Binding-site contacts:
Ligand atom O5 contacts residue SER79 of chain 51.B at 4.4 Å.
Ligand atom O6 contacts residue LEU151 of chain 51.B at 3.4 Å.
Ligand atom C4 contacts residue ASN87 of chain 51.B at 4.2 Å.
Ligand atom C5 contacts residue SER89 of chain 51.B at 4.3 Å.
Ligand atom C3 contacts residue ASN87 of chain 51.B at 3.7 Å.
Ligand atom C6 contacts residue LEU151 of chain 51.B at 3.8 Å (hydrophobic).
Ligand atom O5 contacts residue ASN87 of chain 51.B at 2.3 Å (h-bond).
Ligand atom C4 contacts residue LEU151 of chain 51.B at 4.4 Å (hydrophobic).
Ligand atom C1 contacts residue ASN87 of chain 51.B at 1.4 Å.
Ligand atom C7 contacts residue ASN87 of chain 51.B at 3.6 Å.
Ligand atom N2 contacts residue ASN87 of chain 51.B at 2.9 Å (h-bond).
Ligand atom O4 contacts residue LEU151 of chain 51.B at 3.7 Å.
Ligand atom C5 contacts residue ASN87 of chain 51.B at 3.7 Å.
Ligand atom O5 contacts residue SER89 of chain 51.B at 4.1 Å.
Ligand atom O7 contacts residue ASN87 of chain 51.B at 3.9 Å.
Ligand atom C5 contacts residue LEU151 of chain 51.B at 4.1 Å (hydrophobic).
Ligand atom O7 contacts residue ASP85 of chain 51.B at 4.3 Å.
Ligand atom C2 contacts residue ASN87 of chain 51.B at 2.4 Å.
Ligand atom C1 contacts residue SER89 of chain 51.B at 4.5 Å.

Sequence of chain 51.B:
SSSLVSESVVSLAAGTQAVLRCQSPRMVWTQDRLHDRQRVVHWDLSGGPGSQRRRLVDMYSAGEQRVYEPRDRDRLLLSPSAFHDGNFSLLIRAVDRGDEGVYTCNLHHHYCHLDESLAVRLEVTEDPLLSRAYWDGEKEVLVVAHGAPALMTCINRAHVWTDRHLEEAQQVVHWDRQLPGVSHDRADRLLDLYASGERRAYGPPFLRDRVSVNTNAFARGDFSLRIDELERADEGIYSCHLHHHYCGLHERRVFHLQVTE

A small-molecule ligand and the protein it binds are described below.
Small molecule (SMILES): CC(=O)N[C@@H]1[C@@H](O)[C@H](O)[C@@H](CO)O[C@H]1O